This protein binds this small molecule.
Small molecule (SMILES): O=c1ccn([C@@H]2O[C@H](CO[P](=O)(O)O[P](=O)(O)O[C@H]3O[C@H](CO)[C@H](O)[C@H](O)[C@H]3O)[C@@H](O)[C@H]2O)c(=O)[nH]1

Sequence of chain 1.A:
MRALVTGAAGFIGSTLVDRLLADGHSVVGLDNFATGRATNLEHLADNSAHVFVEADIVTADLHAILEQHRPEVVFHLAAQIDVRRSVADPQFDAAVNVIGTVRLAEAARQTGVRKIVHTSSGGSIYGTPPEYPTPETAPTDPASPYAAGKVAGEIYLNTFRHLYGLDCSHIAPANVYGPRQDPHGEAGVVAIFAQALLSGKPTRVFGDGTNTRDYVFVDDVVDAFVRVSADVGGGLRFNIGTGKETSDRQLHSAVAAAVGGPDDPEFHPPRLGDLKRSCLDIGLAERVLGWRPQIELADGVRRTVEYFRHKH

Binding-site contacts:
Ligand atom C5D contacts residue ASN175 of chain 1.A at 3.5 Å.
Ligand atom N3 contacts residue ARG204 of chain 1.A at 2.8 Å (salt-bridge).
Ligand atom O3A contacts residue ASN175 of chain 1.A at 3.3 Å (h-bond).
Ligand atom O2B contacts residue ARG213 of chain 1.A at 2.7 Å (salt-bridge).
Ligand atom O1A contacts residue ALA187 of chain 1.A at 3.2 Å.
Ligand atom PB contacts residue ASN175 of chain 1.A at 3.5 Å.
Ligand atom C1D contacts residue ASP248 of chain 1.A at 3.4 Å.
Ligand atom C4D contacts residue ASP248 of chain 1.A at 3.5 Å.
Ligand atom O2 contacts residue VAL205 of chain 1.A at 3.4 Å.
Ligand atom O2B contacts residue ASN175 of chain 1.A at 3.0 Å (h-bond).
Ligand atom O3' contacts residue PRO173 of chain 1.A at 3.1 Å (h-bond).
Ligand atom O2' contacts residue ASN175 of chain 1.A at 3.0 Å (h-bond).
Ligand atom C6' contacts residue ILE81 of chain 1.A at 3.2 Å (hydrophobic).
Ligand atom N3 contacts residue PHE206 of chain 1.A at 3.6 Å.
Ligand atom C4' contacts residue NAD1 of chain 1.C at 3.2 Å.
Ligand atom C3D contacts residue ASP248 of chain 1.A at 3.4 Å.
Ligand atom O3' contacts residue ALA174 of chain 1.A at 2.9 Å (h-bond).
Ligand atom O6' contacts residue ILE81 of chain 1.A at 2.8 Å (h-bond).
Ligand atom O4' contacts residue NAD1 of chain 1.C at 3.0 Å.
Ligand atom O2A contacts residue VAL189 of chain 1.A at 3.0 Å (h-bond).
Ligand atom O3B contacts residue ASN175 of chain 1.A at 3.5 Å (h-bond).
Ligand atom O2D contacts residue ASP248 of chain 1.A at 2.7 Å (salt-bridge).
Ligand atom O2A contacts residue GLY188 of chain 1.A at 2.8 Å (h-bond).
Ligand atom O1A contacts residue ARG84 of chain 1.A at 2.9 Å (salt-bridge).
Ligand atom O4D contacts residue VAL189 of chain 1.A at 3.4 Å.
Ligand atom O2 contacts residue ARG204 of chain 1.A at 3.5 Å (salt-bridge).
Ligand atom O4' contacts residue TYR146 of chain 1.A at 2.7 Å (h-bond).
Ligand atom C6' contacts residue TYR146 of chain 1.A at 3.3 Å (hydrophobic).
Ligand atom C6' contacts residue NAD1 of chain 1.C at 3.6 Å.
Ligand atom O4' contacts residue SER121 of chain 1.A at 2.8 Å (h-bond).
Ligand atom O3' contacts residue SER121 of chain 1.A at 3.1 Å (h-bond).
Ligand atom C4 contacts residue PHE206 of chain 1.A at 3.5 Å (hydrophobic).
Ligand atom O3' contacts residue GLY123 of chain 1.A at 3.3 Å (h-bond).
Ligand atom O1B contacts residue ARG84 of chain 1.A at 3.0 Å (salt-bridge).
Ligand atom C3' contacts residue ALA174 of chain 1.A at 3.4 Å (hydrophobic).
Ligand atom O1A contacts residue ARG271 of chain 1.A at 3.4 Å (salt-bridge).
Ligand atom O3D contacts residue ASP248 of chain 1.A at 2.6 Å (salt-bridge).
Ligand atom O2D contacts residue PHE206 of chain 1.A at 3.5 Å.
Ligand atom C2D contacts residue ASP248 of chain 1.A at 3.5 Å.
Ligand atom N1 contacts residue VAL189 of chain 1.A at 3.5 Å.